Sequence of chain 1.C:
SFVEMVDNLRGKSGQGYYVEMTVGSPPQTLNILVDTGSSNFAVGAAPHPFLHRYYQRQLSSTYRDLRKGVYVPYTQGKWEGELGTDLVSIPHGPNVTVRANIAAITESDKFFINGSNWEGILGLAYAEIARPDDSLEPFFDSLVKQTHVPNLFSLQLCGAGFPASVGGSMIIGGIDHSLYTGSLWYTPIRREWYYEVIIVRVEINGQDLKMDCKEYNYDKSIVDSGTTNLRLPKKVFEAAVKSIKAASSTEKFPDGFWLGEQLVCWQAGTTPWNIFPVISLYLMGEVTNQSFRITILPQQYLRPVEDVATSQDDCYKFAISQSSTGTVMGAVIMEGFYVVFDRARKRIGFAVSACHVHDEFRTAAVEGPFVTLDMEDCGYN

Binding-site contacts:
Ligand atom O57 contacts residue ASP244 of chain 1.C at 2.8 Å (salt-bridge).
Ligand atom O69 contacts residue TYR87 of chain 1.C at 3.2 Å.
Ligand atom C76 contacts residue GLY50 of chain 1.C at 3.5 Å.
Ligand atom O54 contacts residue THR88 of chain 1.C at 3.2 Å.
Ligand atom C21 contacts residue GLY29 of chain 1.C at 3.6 Å.
Ligand atom C26 contacts residue GLY246 of chain 1.C at 3.5 Å.
Ligand atom C37 contacts residue ARG323 of chain 1.C at 3.3 Å.
Ligand atom C17 contacts residue THR248 of chain 1.C at 3.1 Å.
Ligand atom O57 contacts residue ASP48 of chain 1.C at 2.5 Å (salt-bridge).
Ligand atom C50 contacts residue THR88 of chain 1.C at 3.6 Å.
Ligand atom C21 contacts residue GLN28 of chain 1.C at 3.5 Å.
Ligand atom C50 contacts residue GLN89 of chain 1.C at 3.7 Å.
Ligand atom O57 contacts residue GLY246 of chain 1.C at 3.5 Å.
Ligand atom N7 contacts residue GLY246 of chain 1.C at 3.0 Å (h-bond).
Ligand atom C28 contacts residue LEU46 of chain 1.C at 3.4 Å (hydrophobic).
Ligand atom S20 contacts residue GLY27 of chain 1.C at 3.4 Å (h-bond).
Ligand atom C94 contacts residue TYR87 of chain 1.C at 3.6 Å (hydrophobic).
Ligand atom C72 contacts residue PRO86 of chain 1.C at 3.5 Å (hydrophobic).
Ligand atom C55 contacts residue ASP48 of chain 1.C at 3.6 Å.
Ligand atom O85 contacts residue TYR214 of chain 1.C at 2.6 Å (h-bond).
Ligand atom C62 contacts residue GLY50 of chain 1.C at 3.3 Å.
Ligand atom O49 contacts residue THR247 of chain 1.C at 3.6 Å.
Ligand atom N31 contacts residue THR248 of chain 1.C at 2.9 Å (h-bond).
Ligand atom O34 contacts residue GLN89 of chain 1.C at 2.8 Å (h-bond).
Ligand atom C26 contacts residue LEU46 of chain 1.C at 3.6 Å (hydrophobic).
Ligand atom C80 contacts residue PRO86 of chain 1.C at 3.5 Å (hydrophobic).
Ligand atom C64 contacts residue ASP244 of chain 1.C at 3.3 Å.
Ligand atom C68 contacts residue GLY50 of chain 1.C at 3.6 Å.
Ligand atom C62 contacts residue ASP244 of chain 1.C at 3.5 Å.
Ligand atom N70 contacts residue GLY50 of chain 1.C at 2.9 Å (h-bond).
Ligand atom N86 contacts residue PRO86 of chain 1.C at 3.0 Å (h-bond).
Ligand atom C59 contacts residue ASP244 of chain 1.C at 3.1 Å.
Ligand atom O69 contacts residue THR88 of chain 1.C at 2.9 Å (h-bond).
Ligand atom C24 contacts residue LEU46 of chain 1.C at 3.5 Å (hydrophobic).
Ligand atom O54 contacts residue GLN89 of chain 1.C at 2.9 Å (h-bond).
Ligand atom C97 contacts residue TYR87 of chain 1.C at 3.5 Å (hydrophobic).
Ligand atom O49 contacts residue THR248 of chain 1.C at 3.0 Å (h-bond).
Ligand atom C55 contacts residue ASP244 of chain 1.C at 3.6 Å.
Ligand atom C15 contacts residue THR248 of chain 1.C at 3.5 Å.
Ligand atom C84 contacts residue TYR214 of chain 1.C at 3.7 Å (hydrophobic).

A small-molecule ligand and the protein it binds are described below.
Small molecule (SMILES): CCCCNC(=O)[C@@H](NC(=O)[C@H](C)C[C@H](O)[C@@H]1CSC/C=C/CSC[C@H](NC(=O)OC(C)(C)C)C(=O)N[C@@H](C)C(=O)N1)C(C)C